The protein below binds the small molecule below.
Small molecule (SMILES): CC(C(=O)O)C(=O)O

Binding-site contacts:
Ligand atom CA contacts residue ARG155 of chain 1.D at 4.2 Å.
Ligand atom C1 contacts residue ARG155 of chain 2.B at 3.3 Å.
Ligand atom O2 contacts residue TYR191 of chain 2.B at 2.6 Å (h-bond).
Ligand atom CA contacts residue THR197 of chain 1.D at 4.0 Å.
Ligand atom O1 contacts residue TYR191 of chain 1.D at 3.8 Å.
Ligand atom O2 contacts residue ARG155 of chain 1.D at 3.6 Å (salt-bridge).
Ligand atom OXT contacts residue TYR191 of chain 1.D at 2.7 Å (h-bond).
Ligand atom OXT contacts residue EDO1 of chain 2.M at 4.5 Å.
Ligand atom C contacts residue HIS195 of chain 2.B at 3.5 Å.
Ligand atom C contacts residue EDO1 of chain 2.K at 4.5 Å.
Ligand atom CA contacts residue THR197 of chain 2.B at 3.9 Å.
Ligand atom C1 contacts residue TYR191 of chain 1.D at 3.6 Å (hydrophobic).
Ligand atom O contacts residue ARG155 of chain 1.D at 3.3 Å (salt-bridge).
Ligand atom C contacts residue ARG155 of chain 2.B at 3.9 Å.
Ligand atom OXT contacts residue ARG155 of chain 1.D at 3.0 Å (salt-bridge).
Ligand atom C1 contacts residue THR197 of chain 1.D at 3.8 Å.
Ligand atom O contacts residue TYR191 of chain 2.B at 3.9 Å.
Ligand atom C contacts residue TYR191 of chain 2.B at 3.6 Å (hydrophobic).
Ligand atom CA contacts residue EDO1 of chain 2.M at 3.6 Å.
Ligand atom O1 contacts residue EDO1 of chain 2.K at 2.7 Å (h-bond).
Ligand atom O contacts residue EDO1 of chain 2.M at 2.6 Å (h-bond).
Ligand atom O2 contacts residue THR197 of chain 2.B at 3.7 Å.
Ligand atom C contacts residue ARG155 of chain 1.D at 3.4 Å.
Ligand atom C contacts residue THR197 of chain 2.B at 3.8 Å.
Ligand atom OXT contacts residue HIS195 of chain 1.D at 3.6 Å.
Ligand atom O2 contacts residue HIS195 of chain 2.B at 3.5 Å (h-bond).
Ligand atom C contacts residue EDO1 of chain 2.M at 3.5 Å.
Ligand atom OXT contacts residue ARG155 of chain 2.B at 3.6 Å (salt-bridge).
Ligand atom O contacts residue HIS195 of chain 2.B at 2.6 Å (h-bond).
Ligand atom C1 contacts residue HIS195 of chain 1.D at 3.5 Å.
Ligand atom O contacts residue THR197 of chain 2.B at 4.5 Å.
Ligand atom OXT contacts residue THR197 of chain 1.D at 3.7 Å.
Ligand atom O1 contacts residue ARG155 of chain 2.B at 3.1 Å (salt-bridge).
Ligand atom CA contacts residue ARG155 of chain 2.B at 4.0 Å.
Ligand atom C1 contacts residue EDO1 of chain 2.K at 3.5 Å.
Ligand atom C1 contacts residue ARG155 of chain 1.D at 3.9 Å.
Ligand atom O1 contacts residue HIS195 of chain 1.D at 2.5 Å (h-bond).
Ligand atom CA contacts residue EDO1 of chain 2.K at 3.4 Å.
Ligand atom O2 contacts residue ARG155 of chain 2.B at 3.0 Å (salt-bridge).

Sequence of chain 2.B:
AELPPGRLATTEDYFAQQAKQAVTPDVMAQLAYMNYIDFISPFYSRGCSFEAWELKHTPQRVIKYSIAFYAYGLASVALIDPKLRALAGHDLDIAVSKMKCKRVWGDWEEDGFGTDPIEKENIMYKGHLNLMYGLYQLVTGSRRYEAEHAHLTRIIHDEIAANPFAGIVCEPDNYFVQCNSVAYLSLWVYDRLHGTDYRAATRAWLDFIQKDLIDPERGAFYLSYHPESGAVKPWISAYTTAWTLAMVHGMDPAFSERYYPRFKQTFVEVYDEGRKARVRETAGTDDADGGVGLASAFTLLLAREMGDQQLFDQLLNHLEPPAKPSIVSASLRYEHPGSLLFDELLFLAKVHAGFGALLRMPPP

Sequence of chain 1.D:
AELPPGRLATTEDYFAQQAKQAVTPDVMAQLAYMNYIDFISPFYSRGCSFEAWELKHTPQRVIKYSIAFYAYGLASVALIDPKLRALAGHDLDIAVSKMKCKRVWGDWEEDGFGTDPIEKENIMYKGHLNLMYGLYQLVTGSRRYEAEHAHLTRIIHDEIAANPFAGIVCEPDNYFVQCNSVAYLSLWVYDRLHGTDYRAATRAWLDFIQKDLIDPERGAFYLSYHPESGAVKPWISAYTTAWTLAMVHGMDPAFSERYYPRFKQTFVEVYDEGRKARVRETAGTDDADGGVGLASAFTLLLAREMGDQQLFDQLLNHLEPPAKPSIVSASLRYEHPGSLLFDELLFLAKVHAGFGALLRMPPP